A small-molecule ligand and the protein it binds are described below.
Small molecule (SMILES): Cc1cccc(O)c1

Sequence of chain 1.AA:
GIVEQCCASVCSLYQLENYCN

Binding-site contacts:
Ligand atom C2 contacts residue CYS11 of chain 1.AA at 4.1 Å (hydrophobic).
Ligand atom C5 contacts residue HIS10 of chain 1.BA at 4.2 Å.
Ligand atom C3 contacts residue LEU16 of chain 1.AA at 4.2 Å (hydrophobic).
Ligand atom O1 contacts residue CYS6 of chain 1.AA at 2.7 Å (h-bond).
Ligand atom O1 contacts residue SER9 of chain 1.AA at 3.5 Å (h-bond).
Ligand atom C5 contacts residue CYS6 of chain 1.AA at 4.3 Å (hydrophobic).
Ligand atom C3 contacts residue ALA14 of chain 1.BA at 4.3 Å (hydrophobic).
Ligand atom C1 contacts residue VAL10 of chain 1.AA at 4.5 Å (hydrophobic).
Ligand atom C5 contacts residue CYS7 of chain 1.BA at 4.2 Å (hydrophobic).
Ligand atom C6 contacts residue LEU11 of chain 1.BA at 3.4 Å (hydrophobic).
Ligand atom C6 contacts residue CYS6 of chain 1.AA at 3.1 Å (hydrophobic).
Ligand atom C4 contacts residue HIS10 of chain 1.BA at 4.1 Å.
Ligand atom O1 contacts residue VAL10 of chain 1.AA at 3.4 Å.
Ligand atom C2 contacts residue LEU16 of chain 1.AA at 4.2 Å (hydrophobic).
Ligand atom C4 contacts residue LEU11 of chain 1.BA at 3.8 Å (hydrophobic).
Ligand atom C7 contacts residue ALA14 of chain 1.BA at 3.5 Å (hydrophobic).
Ligand atom C7 contacts residue LEU16 of chain 1.AA at 3.6 Å (hydrophobic).
Ligand atom C6 contacts residue CYS7 of chain 1.BA at 4.1 Å (hydrophobic).
Ligand atom O1 contacts residue LEU11 of chain 1.BA at 4.4 Å.
Ligand atom O1 contacts residue CYS11 of chain 1.AA at 2.7 Å (h-bond).
Ligand atom C1 contacts residue CYS11 of chain 1.AA at 3.9 Å (hydrophobic).
Ligand atom C5 contacts residue LEU11 of chain 1.BA at 3.5 Å (hydrophobic).
Ligand atom C1 contacts residue LEU11 of chain 1.BA at 3.8 Å (hydrophobic).
Ligand atom C3 contacts residue LEU11 of chain 1.BA at 4.1 Å (hydrophobic).
Ligand atom C1 contacts residue CYS6 of chain 1.AA at 3.3 Å (hydrophobic).
Ligand atom C2 contacts residue LEU11 of chain 1.BA at 4.1 Å (hydrophobic).

Sequence of chain 1.BA:
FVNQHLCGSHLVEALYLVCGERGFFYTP